The protein below binds the small molecule below.
Small molecule (SMILES): O=c1[nH]c2cc(C(F)(F)F)c(N3CCOCC3)cc2n(CP(=O)(O)O)c1=O

Binding-site contacts:
Ligand atom CAT contacts residue TYR441 of chain 1.C at 3.5 Å (hydrophobic).
Ligand atom OAE contacts residue SER645 of chain 1.C at 3.0 Å (h-bond).
Ligand atom OAA contacts residue LEU470 of chain 1.C at 3.2 Å.
Ligand atom CAS contacts residue GLU696 of chain 1.C at 3.3 Å.
Ligand atom NAP contacts residue TYR441 of chain 1.C at 3.4 Å.
Ligand atom CAR contacts residue TYR441 of chain 1.C at 3.3 Å (hydrophobic).
Ligand atom NAP contacts residue PRO469 of chain 1.C at 2.9 Å (h-bond).
Ligand atom CAZ contacts residue GLU696 of chain 1.C at 3.2 Å.
Ligand atom OAA contacts residue ARG476 of chain 1.C at 2.6 Å (salt-bridge).
Ligand atom CAJ contacts residue PRO469 of chain 1.C at 3.1 Å (hydrophobic).
Ligand atom NAY contacts residue TYR441 of chain 1.C at 3.4 Å.
Ligand atom PBA contacts residue SER645 of chain 1.C at 3.5 Å.
Ligand atom OAD contacts residue SER645 of chain 1.C at 2.7 Å (h-bond).
Ligand atom CAT contacts residue THR471 of chain 1.C at 3.2 Å.
Ligand atom FAG contacts residue TYR441 of chain 1.C at 3.5 Å.
Ligand atom CAJ contacts residue TYR723 of chain 1.C at 3.2 Å (hydrophobic).
Ligand atom CAV contacts residue PRO469 of chain 1.C at 3.4 Å (hydrophobic).
Ligand atom OAB contacts residue ARG476 of chain 1.C at 3.0 Å (salt-bridge).
Ligand atom NAP contacts residue THR471 of chain 1.C at 3.1 Å (h-bond).
Ligand atom CAS contacts residue TYR441 of chain 1.C at 3.0 Å (hydrophobic).
Ligand atom CAT contacts residue ARG476 of chain 1.C at 3.6 Å.
Ligand atom FAH contacts residue TYR441 of chain 1.C at 3.1 Å.
Ligand atom OAC contacts residue SER645 of chain 1.C at 3.6 Å (h-bond).
Ligand atom FAG contacts residue TYR723 of chain 1.C at 3.1 Å.
Ligand atom FAF contacts residue TYR723 of chain 1.C at 3.2 Å.
Ligand atom OAQ contacts residue THR677 of chain 1.C at 3.4 Å (h-bond).
Ligand atom CAW contacts residue TYR441 of chain 1.C at 3.3 Å (hydrophobic).
Ligand atom CAU contacts residue TYR441 of chain 1.C at 3.5 Å (hydrophobic).
Ligand atom OAB contacts residue TYR441 of chain 1.C at 3.7 Å.
Ligand atom CAJ contacts residue TYR441 of chain 1.C at 3.3 Å (hydrophobic).
Ligand atom CAZ contacts residue TYR441 of chain 1.C at 3.4 Å (hydrophobic).
Ligand atom CAV contacts residue TYR441 of chain 1.C at 3.2 Å (hydrophobic).
Ligand atom OAC contacts residue GLY644 of chain 1.C at 3.5 Å.
Ligand atom FAG contacts residue PRO469 of chain 1.C at 3.3 Å.
Ligand atom CAN contacts residue TYR441 of chain 1.C at 3.7 Å (hydrophobic).
Ligand atom CAS contacts residue TYR723 of chain 1.C at 3.6 Å (hydrophobic).
Ligand atom OAA contacts residue THR471 of chain 1.C at 2.4 Å (h-bond).
Ligand atom CAZ contacts residue TYR723 of chain 1.C at 3.5 Å (hydrophobic).
Ligand atom CAI contacts residue TYR441 of chain 1.C at 3.3 Å (hydrophobic).
Ligand atom FAF contacts residue GLU696 of chain 1.C at 2.2 Å.

Sequence of chain 1.C:
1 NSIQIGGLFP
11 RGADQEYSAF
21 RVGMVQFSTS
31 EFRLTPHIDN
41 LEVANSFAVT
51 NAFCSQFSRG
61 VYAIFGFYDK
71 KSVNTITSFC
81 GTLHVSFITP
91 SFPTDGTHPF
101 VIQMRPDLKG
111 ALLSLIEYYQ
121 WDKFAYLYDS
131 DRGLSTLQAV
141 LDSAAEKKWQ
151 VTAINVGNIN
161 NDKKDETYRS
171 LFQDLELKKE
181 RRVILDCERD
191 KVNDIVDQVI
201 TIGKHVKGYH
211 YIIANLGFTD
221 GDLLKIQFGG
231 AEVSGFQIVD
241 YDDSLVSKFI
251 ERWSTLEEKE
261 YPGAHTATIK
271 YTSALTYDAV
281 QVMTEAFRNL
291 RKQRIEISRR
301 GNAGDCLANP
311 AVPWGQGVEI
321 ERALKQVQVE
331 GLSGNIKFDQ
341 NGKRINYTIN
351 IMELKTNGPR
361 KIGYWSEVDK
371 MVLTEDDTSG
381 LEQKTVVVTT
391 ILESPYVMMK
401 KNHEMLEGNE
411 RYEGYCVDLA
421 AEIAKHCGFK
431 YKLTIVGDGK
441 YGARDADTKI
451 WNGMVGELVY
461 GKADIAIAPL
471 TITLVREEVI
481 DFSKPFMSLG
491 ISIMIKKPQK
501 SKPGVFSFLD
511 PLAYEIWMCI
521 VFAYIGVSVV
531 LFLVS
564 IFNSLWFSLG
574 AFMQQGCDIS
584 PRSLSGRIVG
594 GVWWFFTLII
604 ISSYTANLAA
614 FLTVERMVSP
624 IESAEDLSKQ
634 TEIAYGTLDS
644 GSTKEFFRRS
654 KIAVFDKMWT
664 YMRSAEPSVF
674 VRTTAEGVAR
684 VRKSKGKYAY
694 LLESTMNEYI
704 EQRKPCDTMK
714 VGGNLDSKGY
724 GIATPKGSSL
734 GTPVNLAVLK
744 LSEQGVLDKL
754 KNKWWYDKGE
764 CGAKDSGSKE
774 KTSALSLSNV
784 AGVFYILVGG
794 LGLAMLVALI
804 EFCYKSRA